The protein below binds the small molecule below.
Small molecule (SMILES): O=C(N[C@@H](Cc1ccccc1)C(=O)N[C@H](CO)C[C@@H]1CCNC1=O)OCc1ccccc1

Sequence of chain 1.A:
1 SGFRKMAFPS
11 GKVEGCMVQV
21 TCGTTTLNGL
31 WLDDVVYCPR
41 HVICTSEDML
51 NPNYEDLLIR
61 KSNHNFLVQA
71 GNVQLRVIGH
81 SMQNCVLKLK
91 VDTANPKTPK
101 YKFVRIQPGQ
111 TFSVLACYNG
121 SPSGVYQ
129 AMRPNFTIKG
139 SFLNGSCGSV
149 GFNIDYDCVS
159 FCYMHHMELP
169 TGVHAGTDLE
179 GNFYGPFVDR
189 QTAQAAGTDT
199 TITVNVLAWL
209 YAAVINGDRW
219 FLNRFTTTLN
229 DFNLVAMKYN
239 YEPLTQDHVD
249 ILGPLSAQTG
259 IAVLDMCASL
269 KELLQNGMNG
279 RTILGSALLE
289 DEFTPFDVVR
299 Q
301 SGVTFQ

Binding-site contacts:
Ligand atom C19 contacts residue ARG188 of chain 1.A at 3.5 Å.
Ligand atom C32 contacts residue PHE140 of chain 1.A at 3.4 Å (hydrophobic).
Ligand atom C21 contacts residue TYR54 of chain 1.A at 3.5 Å (hydrophobic).
Ligand atom C21 contacts residue MET49 of chain 1.A at 3.5 Å (hydrophobic).
Ligand atom O14 contacts residue GLU166 of chain 1.A at 2.8 Å (salt-bridge).
Ligand atom C34 contacts residue PHE140 of chain 1.A at 3.5 Å (hydrophobic).
Ligand atom O1 contacts residue GLU166 of chain 1.A at 3.4 Å.
Ligand atom C20 contacts residue ASP187 of chain 1.A at 3.1 Å.
Ligand atom C21 contacts residue HIS41 of chain 1.A at 3.3 Å.
Ligand atom O14 contacts residue MET165 of chain 1.A at 3.2 Å.
Ligand atom C3 contacts residue GLU166 of chain 1.A at 3.7 Å.
Ligand atom O28 contacts residue SER144 of chain 1.A at 3.3 Å (h-bond).
Ligand atom O1 contacts residue HIS172 of chain 1.A at 3.6 Å.
Ligand atom C29 contacts residue CYS145 of chain 1.A at 3.2 Å (hydrophobic).
Ligand atom C3 contacts residue LEU167 of chain 1.A at 3.7 Å (hydrophobic).
Ligand atom C4 contacts residue PRO168 of chain 1.A at 3.4 Å (hydrophobic).
Ligand atom C26 contacts residue CYS145 of chain 1.A at 2.8 Å (hydrophobic).
Ligand atom C32 contacts residue LEU141 of chain 1.A at 3.6 Å (hydrophobic).
Ligand atom C20 contacts residue TYR54 of chain 1.A at 3.2 Å (hydrophobic).
Ligand atom C19 contacts residue ASP187 of chain 1.A at 3.4 Å.
Ligand atom C10 contacts residue GLU166 of chain 1.A at 3.2 Å.
Ligand atom C32 contacts residue ASN142 of chain 1.A at 3.4 Å.
Ligand atom O1 contacts residue PHE140 of chain 1.A at 3.5 Å.
Ligand atom C22 contacts residue MET49 of chain 1.A at 3.3 Å (hydrophobic).
Ligand atom O28 contacts residue GLY143 of chain 1.A at 3.0 Å (h-bond).
Ligand atom N33 contacts residue GLU166 of chain 1.A at 3.0 Å (salt-bridge).
Ligand atom O1 contacts residue HIS163 of chain 1.A at 2.8 Å (h-bond).
Ligand atom C6 contacts residue GLU166 of chain 1.A at 3.6 Å.
Ligand atom C3 contacts residue PRO168 of chain 1.A at 3.2 Å (hydrophobic).
Ligand atom C1 contacts residue GLU166 of chain 1.A at 3.0 Å.
Ligand atom C15 contacts residue HIS164 of chain 1.A at 3.7 Å.
Ligand atom C27 contacts residue CYS145 of chain 1.A at 1.8 Å (hydrophobic).
Ligand atom C31 contacts residue ASN142 of chain 1.A at 2.9 Å.
Ligand atom N33 contacts residue PHE140 of chain 1.A at 2.7 Å (h-bond).
Ligand atom C34 contacts residue GLU166 of chain 1.A at 3.5 Å.
Ligand atom C2 contacts residue GLU166 of chain 1.A at 3.0 Å.
Ligand atom C22 contacts residue HIS41 of chain 1.A at 3.5 Å.
Ligand atom N33 contacts residue SER1 of chain 2.A at 3.5 Å (h-bond).
Ligand atom N24 contacts residue CYS145 of chain 1.A at 3.1 Å (h-bond).
Ligand atom O28 contacts residue CYS145 of chain 1.A at 2.6 Å (h-bond).

Sequence of chain 2.A:
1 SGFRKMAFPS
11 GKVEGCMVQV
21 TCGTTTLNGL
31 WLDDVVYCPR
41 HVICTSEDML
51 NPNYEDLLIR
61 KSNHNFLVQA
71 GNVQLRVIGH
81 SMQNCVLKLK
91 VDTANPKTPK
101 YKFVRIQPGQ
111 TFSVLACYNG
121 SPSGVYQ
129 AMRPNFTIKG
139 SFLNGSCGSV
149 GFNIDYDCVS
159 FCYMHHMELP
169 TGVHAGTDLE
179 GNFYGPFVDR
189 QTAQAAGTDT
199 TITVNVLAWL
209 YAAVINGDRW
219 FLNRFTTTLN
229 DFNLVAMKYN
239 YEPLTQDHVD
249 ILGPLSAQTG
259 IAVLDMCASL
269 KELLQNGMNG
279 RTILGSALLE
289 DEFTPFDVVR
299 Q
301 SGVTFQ